Sequence of chain 16.A:
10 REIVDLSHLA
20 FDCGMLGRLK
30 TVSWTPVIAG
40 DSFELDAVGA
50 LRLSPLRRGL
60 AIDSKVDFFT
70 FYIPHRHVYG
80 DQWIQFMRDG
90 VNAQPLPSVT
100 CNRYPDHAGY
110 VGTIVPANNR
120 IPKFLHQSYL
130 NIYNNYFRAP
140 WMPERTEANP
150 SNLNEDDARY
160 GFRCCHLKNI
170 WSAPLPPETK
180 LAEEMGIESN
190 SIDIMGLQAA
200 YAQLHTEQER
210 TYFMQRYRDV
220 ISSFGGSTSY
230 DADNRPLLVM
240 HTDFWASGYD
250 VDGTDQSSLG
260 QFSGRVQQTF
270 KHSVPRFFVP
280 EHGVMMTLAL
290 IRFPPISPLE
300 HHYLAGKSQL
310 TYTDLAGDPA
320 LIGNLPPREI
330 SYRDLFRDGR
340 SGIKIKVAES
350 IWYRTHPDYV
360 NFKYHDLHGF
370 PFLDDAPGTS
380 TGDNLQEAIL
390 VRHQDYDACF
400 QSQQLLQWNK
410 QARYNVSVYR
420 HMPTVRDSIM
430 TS

Sequence of chain 20.C:
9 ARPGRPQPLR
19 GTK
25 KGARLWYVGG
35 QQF

Binding-site contacts:
Ligand atom C1' contacts residue ASN414 of chain 16.A at 4.1 Å.
Ligand atom C5' contacts residue ASN414 of chain 16.A at 3.3 Å.
Ligand atom OP1 contacts residue ARG18 of chain 20.C at 4.0 Å.
Ligand atom O4' contacts residue ASN414 of chain 16.A at 2.9 Å (h-bond).
Ligand atom OP1 contacts residue LYS21 of chain 20.C at 3.9 Å.
Ligand atom OP1 contacts residue ARG412 of chain 16.A at 3.8 Å.
Ligand atom OP2 contacts residue ARG412 of chain 16.A at 1.4 Å (salt-bridge).
Ligand atom OP2 contacts residue LYS21 of chain 20.C at 2.7 Å (salt-bridge).
Ligand atom C2' contacts residue VAL47 of chain 16.A at 4.3 Å (hydrophobic).
Ligand atom P contacts residue LYS21 of chain 20.C at 3.4 Å.
Ligand atom OP2 contacts residue ARG18 of chain 20.C at 3.7 Å.
Ligand atom O5' contacts residue ARG412 of chain 16.A at 3.1 Å (salt-bridge).
Ligand atom C4' contacts residue VAL47 of chain 16.A at 4.1 Å (hydrophobic).
Ligand atom C3' contacts residue VAL47 of chain 16.A at 4.0 Å (hydrophobic).
Ligand atom C4' contacts residue ASN414 of chain 16.A at 3.0 Å.
Ligand atom O3' contacts residue ARG412 of chain 16.A at 4.3 Å.
Ligand atom C4' contacts residue ARG412 of chain 16.A at 4.4 Å.
Ligand atom P contacts residue ARG412 of chain 16.A at 2.7 Å.
Ligand atom C3' contacts residue ASN414 of chain 16.A at 4.5 Å.
Ligand atom C5' contacts residue ARG412 of chain 16.A at 3.0 Å.
Ligand atom O3' contacts residue VAL47 of chain 16.A at 3.1 Å.

This protein binds this small molecule.
Small molecule (SMILES): Nc1ccn([C@H]2C[C@H](O)[C@@H](COP(=O)(O)O)O2)c(=O)n1